Binding-site contacts:
Ligand atom O5 contacts residue TYR88 of chain 1.G at 3.6 Å.
Ligand atom N2 contacts residue ASN57 of chain 1.G at 2.6 Å (h-bond).
Ligand atom O3 contacts residue ASN57 of chain 1.G at 4.5 Å.
Ligand atom C7 contacts residue ASN57 of chain 1.G at 3.3 Å.
Ligand atom C8 contacts residue GLU56 of chain 1.G at 3.3 Å.
Ligand atom O6 contacts residue TYR88 of chain 1.G at 3.7 Å.
Ligand atom C2 contacts residue ASN57 of chain 1.G at 2.1 Å.
Ligand atom N2 contacts residue GLU56 of chain 1.G at 4.1 Å.
Ligand atom O7 contacts residue ASN57 of chain 1.G at 3.3 Å (h-bond).
Ligand atom C1 contacts residue ASN57 of chain 1.G at 1.4 Å.
Ligand atom C4 contacts residue ASN57 of chain 1.G at 4.0 Å.
Ligand atom O5 contacts residue ASN57 of chain 1.G at 2.4 Å (h-bond).
Ligand atom C1 contacts residue TYR88 of chain 1.G at 4.4 Å (hydrophobic).
Ligand atom C3 contacts residue ASN57 of chain 1.G at 3.5 Å.
Ligand atom C5 contacts residue ASN57 of chain 1.G at 3.6 Å.
Ligand atom O7 contacts residue GLN69 of chain 1.G at 4.3 Å.
Ligand atom C7 contacts residue GLU56 of chain 1.G at 3.9 Å.

A protein and the small-molecule ligand that binds it are described below.
Small molecule (SMILES): CC(=O)N[C@@H]1[C@@H](O)[C@H](O)[C@@H](CO)O[C@H]1O

Sequence of chain 1.G:
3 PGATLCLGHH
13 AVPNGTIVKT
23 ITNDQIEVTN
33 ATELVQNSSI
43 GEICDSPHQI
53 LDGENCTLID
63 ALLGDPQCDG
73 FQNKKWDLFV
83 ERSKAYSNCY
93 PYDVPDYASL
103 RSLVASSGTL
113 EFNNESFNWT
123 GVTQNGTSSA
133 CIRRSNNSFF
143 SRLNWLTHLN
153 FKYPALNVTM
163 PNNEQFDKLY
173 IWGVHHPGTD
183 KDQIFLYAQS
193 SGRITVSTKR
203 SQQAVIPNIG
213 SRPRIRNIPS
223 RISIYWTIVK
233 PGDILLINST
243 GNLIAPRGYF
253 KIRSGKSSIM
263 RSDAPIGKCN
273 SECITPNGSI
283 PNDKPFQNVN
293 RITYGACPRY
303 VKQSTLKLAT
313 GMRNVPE